Sequence of chain 1.D:
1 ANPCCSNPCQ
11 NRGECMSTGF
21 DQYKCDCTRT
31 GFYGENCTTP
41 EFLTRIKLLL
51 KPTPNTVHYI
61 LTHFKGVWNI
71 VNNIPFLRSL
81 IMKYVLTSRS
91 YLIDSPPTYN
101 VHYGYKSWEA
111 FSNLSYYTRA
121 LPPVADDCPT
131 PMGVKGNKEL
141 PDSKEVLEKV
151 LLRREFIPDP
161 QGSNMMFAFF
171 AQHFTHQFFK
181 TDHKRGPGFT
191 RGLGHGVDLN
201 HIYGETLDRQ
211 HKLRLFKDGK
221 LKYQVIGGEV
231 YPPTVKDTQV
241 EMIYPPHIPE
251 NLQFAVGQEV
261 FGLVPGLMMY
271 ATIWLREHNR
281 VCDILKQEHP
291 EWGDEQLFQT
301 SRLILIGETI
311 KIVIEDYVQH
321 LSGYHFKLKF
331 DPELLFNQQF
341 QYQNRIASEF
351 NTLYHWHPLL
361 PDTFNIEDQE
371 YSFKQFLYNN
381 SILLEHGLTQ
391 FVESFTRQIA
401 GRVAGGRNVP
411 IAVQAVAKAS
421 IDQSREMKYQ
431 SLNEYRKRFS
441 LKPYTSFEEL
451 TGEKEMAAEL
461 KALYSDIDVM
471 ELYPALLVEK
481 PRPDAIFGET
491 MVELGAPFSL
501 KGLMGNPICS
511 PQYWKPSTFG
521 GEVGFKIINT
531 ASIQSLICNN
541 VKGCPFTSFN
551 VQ

Binding-site contacts:
Ligand atom O5 contacts residue ASN379 of chain 1.D at 2.4 Å (h-bond).
Ligand atom O7 contacts residue ASN379 of chain 1.D at 3.9 Å.
Ligand atom C6 contacts residue TYR371 of chain 1.D at 4.5 Å (hydrophobic).
Ligand atom O6 contacts residue GLU385 of chain 1.D at 3.5 Å (salt-bridge).
Ligand atom O5 contacts residue ILE382 of chain 1.D at 3.9 Å.
Ligand atom O6 contacts residue TYR371 of chain 1.D at 4.2 Å.
Ligand atom C6 contacts residue GLU385 of chain 1.D at 4.1 Å.
Ligand atom C7 contacts residue ASN379 of chain 1.D at 3.6 Å.
Ligand atom C2 contacts residue ASN379 of chain 1.D at 2.5 Å.
Ligand atom O6 contacts residue SER381 of chain 1.D at 4.3 Å.
Ligand atom C3 contacts residue ASN379 of chain 1.D at 3.9 Å.
Ligand atom N2 contacts residue ASN379 of chain 1.D at 2.9 Å (h-bond).
Ligand atom C1 contacts residue ASN379 of chain 1.D at 1.4 Å.
Ligand atom C5 contacts residue ASN379 of chain 1.D at 3.7 Å.
Ligand atom C1 contacts residue GLN375 of chain 1.D at 4.3 Å.
Ligand atom O6 contacts residue ILE382 of chain 1.D at 4.2 Å.
Ligand atom O7 contacts residue GLN375 of chain 1.D at 3.7 Å.
Ligand atom C4 contacts residue ASN379 of chain 1.D at 4.3 Å.

This protein binds this small molecule.
Small molecule (SMILES): CC(=O)N[C@@H]1[C@@H](O)[C@H](O)[C@@H](CO)O[C@H]1O